This protein binds this small molecule.
Small molecule (SMILES): CC(C)=CCC/C(C)=C/CC/C(C)=C/CS[P](=O)(O)OP(=O)(O)O

Sequence of chain 2.A:
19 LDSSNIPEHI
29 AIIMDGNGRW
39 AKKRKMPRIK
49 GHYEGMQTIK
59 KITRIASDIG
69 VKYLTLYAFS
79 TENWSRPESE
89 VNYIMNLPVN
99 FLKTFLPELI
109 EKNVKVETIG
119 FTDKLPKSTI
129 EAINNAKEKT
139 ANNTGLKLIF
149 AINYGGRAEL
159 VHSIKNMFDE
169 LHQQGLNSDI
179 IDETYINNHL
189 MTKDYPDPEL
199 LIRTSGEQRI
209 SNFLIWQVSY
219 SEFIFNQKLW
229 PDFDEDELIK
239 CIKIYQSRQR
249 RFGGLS

Binding-site contacts:
Ligand atom O1A contacts residue ASP33 of chain 1.A at 3.2 Å (salt-bridge).
Ligand atom C10 contacts residue ILE57 of chain 1.A at 3.7 Å (hydrophobic).
Ligand atom O2A contacts residue HIS50 of chain 1.A at 3.2 Å.
Ligand atom O2B contacts residue MG1 of chain 1.B at 2.0 Å.
Ligand atom S1 contacts residue ASP33 of chain 1.A at 3.8 Å.
Ligand atom O1B contacts residue GLY36 of chain 1.A at 3.7 Å.
Ligand atom O1A contacts residue MG1 of chain 1.B at 2.0 Å.
Ligand atom C2 contacts residue MET32 of chain 1.A at 3.2 Å (hydrophobic).
Ligand atom C6 contacts residue ALA76 of chain 1.A at 3.5 Å (hydrophobic).
Ligand atom O3A contacts residue MG1 of chain 1.B at 3.5 Å.
Ligand atom O2A contacts residue ARG46 of chain 1.A at 2.8 Å (salt-bridge).
Ligand atom O2B contacts residue ASP33 of chain 1.A at 2.9 Å (salt-bridge).
Ligand atom C3 contacts residue ALA76 of chain 1.A at 3.7 Å (hydrophobic).
Ligand atom O2B contacts residue ARG37 of chain 1.A at 2.9 Å (salt-bridge).
Ligand atom C4 contacts residue ALA76 of chain 1.A at 3.4 Å (hydrophobic).
Ligand atom C4 contacts residue ASN81 of chain 1.A at 3.7 Å.
Ligand atom C1 contacts residue MET32 of chain 1.A at 3.5 Å (hydrophobic).
Ligand atom C9 contacts residue HIS50 of chain 1.A at 3.4 Å.
Ligand atom O3A contacts residue GLY36 of chain 1.A at 3.0 Å (h-bond).
Ligand atom PB contacts residue GLY36 of chain 1.A at 3.6 Å.
Ligand atom S1 contacts residue MET32 of chain 1.A at 3.4 Å (h-bond).
Ligand atom PA contacts residue MG1 of chain 1.B at 3.3 Å.
Ligand atom PB contacts residue MG1 of chain 1.B at 3.3 Å.
Ligand atom S1 contacts residue ASN35 of chain 1.A at 3.5 Å (h-bond).
Ligand atom O1B contacts residue ARG46 of chain 1.A at 2.9 Å (salt-bridge).
Ligand atom PB contacts residue ARG37 of chain 1.A at 3.6 Å.
Ligand atom S1 contacts residue GLY34 of chain 1.A at 3.5 Å (h-bond).
Ligand atom O3B contacts residue GLY34 of chain 1.A at 3.2 Å.
Ligand atom O3B contacts residue ARG37 of chain 1.A at 2.7 Å (salt-bridge).
Ligand atom C5 contacts residue ALA76 of chain 1.A at 3.3 Å (hydrophobic).
Ligand atom O3A contacts residue ASN35 of chain 1.A at 3.3 Å (h-bond).
Ligand atom C15 contacts residue ALA76 of chain 1.A at 3.6 Å (hydrophobic).
Ligand atom O1A contacts residue ARG84 of chain 1.A at 2.9 Å (salt-bridge).
Ligand atom O3A contacts residue GLY34 of chain 1.A at 3.5 Å (h-bond).
Ligand atom C9 contacts residue ASN35 of chain 1.A at 3.5 Å.
Ligand atom C14 contacts residue PHE99 of chain 1.A at 3.7 Å (hydrophobic).
Ligand atom O3B contacts residue GLY36 of chain 1.A at 3.3 Å (h-bond).
Ligand atom C7 contacts residue ALA76 of chain 1.A at 3.3 Å (hydrophobic).
Ligand atom O2A contacts residue ARG84 of chain 1.A at 2.8 Å (salt-bridge).
Ligand atom C15 contacts residue PHE148 of chain 1.A at 3.5 Å (hydrophobic).

Sequence of chain 1.A:
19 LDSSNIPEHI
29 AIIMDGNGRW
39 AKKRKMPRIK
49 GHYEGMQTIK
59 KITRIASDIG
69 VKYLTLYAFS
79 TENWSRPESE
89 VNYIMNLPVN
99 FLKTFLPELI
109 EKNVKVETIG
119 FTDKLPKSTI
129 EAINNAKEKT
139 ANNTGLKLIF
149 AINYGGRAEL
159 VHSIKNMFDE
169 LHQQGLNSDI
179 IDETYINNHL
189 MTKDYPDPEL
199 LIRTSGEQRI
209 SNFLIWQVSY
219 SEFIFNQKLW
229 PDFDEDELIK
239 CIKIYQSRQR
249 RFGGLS